Binding-site contacts:
Ligand atom OXT contacts residue TYR210 of chain 6.A at 3.0 Å (h-bond).
Ligand atom C7 contacts residue VAL117 of chain 6.A at 4.3 Å (hydrophobic).
Ligand atom O contacts residue TYR192 of chain 6.A at 3.9 Å.
Ligand atom N contacts residue ILE219 of chain 6.A at 4.0 Å.
Ligand atom CA2 contacts residue PHE115 of chain 6.A at 4.3 Å (hydrophobic).
Ligand atom C9 contacts residue PHE240 of chain 6.A at 4.1 Å (hydrophobic).
Ligand atom C8 contacts residue MET216 of chain 6.A at 3.9 Å (hydrophobic).
Ligand atom OXT contacts residue MET216 of chain 6.A at 4.2 Å.
Ligand atom C2 contacts residue ILE183 of chain 6.A at 4.2 Å (hydrophobic).
Ligand atom OXT contacts residue ASN194 of chain 6.A at 4.3 Å.
Ligand atom C2 contacts residue ILE95 of chain 6.A at 3.8 Å (hydrophobic).
Ligand atom C contacts residue TYR192 of chain 6.A at 4.2 Å (hydrophobic).
Ligand atom C1 contacts residue ILE219 of chain 6.A at 4.1 Å (hydrophobic).
Ligand atom N contacts residue TYR146 of chain 6.A at 4.1 Å.
Ligand atom O contacts residue ASN194 of chain 6.A at 3.0 Å (h-bond).
Ligand atom C9 contacts residue TYR192 of chain 6.A at 4.1 Å (hydrophobic).
Ligand atom O contacts residue LEU107 of chain 6.A at 4.4 Å.
Ligand atom C6 contacts residue TYR192 of chain 6.A at 4.4 Å (hydrophobic).
Ligand atom C5 contacts residue ILE95 of chain 6.A at 3.8 Å (hydrophobic).
Ligand atom C8 contacts residue TYR192 of chain 6.A at 3.6 Å (hydrophobic).
Ligand atom C7 contacts residue PHE240 of chain 6.A at 3.9 Å (hydrophobic).
Ligand atom C7 contacts residue ILE95 of chain 6.A at 4.3 Å (hydrophobic).
Ligand atom C contacts residue ASN194 of chain 6.A at 4.0 Å.
Ligand atom C1 contacts residue ILE183 of chain 6.A at 4.2 Å (hydrophobic).
Ligand atom C1 contacts residue VAL119 of chain 6.A at 4.2 Å (hydrophobic).
Ligand atom C6 contacts residue ILE95 of chain 6.A at 4.1 Å (hydrophobic).
Ligand atom C contacts residue TYR210 of chain 6.A at 4.1 Å (hydrophobic).
Ligand atom C4 contacts residue ILE95 of chain 6.A at 4.0 Å (hydrophobic).
Ligand atom C3 contacts residue ILE95 of chain 6.A at 4.2 Å (hydrophobic).
Ligand atom N contacts residue MET181 of chain 6.A at 3.9 Å.
Ligand atom C10 contacts residue TYR192 of chain 6.A at 4.3 Å (hydrophobic).
Ligand atom C5 contacts residue PHE240 of chain 6.A at 4.1 Å (hydrophobic).
Ligand atom C9 contacts residue PHE115 of chain 6.A at 4.1 Å (hydrophobic).
Ligand atom O contacts residue VAL113 of chain 6.A at 4.0 Å.
Ligand atom C2 contacts residue TYR146 of chain 6.A at 3.9 Å (hydrophobic).
Ligand atom C4 contacts residue ILE183 of chain 6.A at 4.2 Å (hydrophobic).
Ligand atom C10 contacts residue MET216 of chain 6.A at 3.6 Å (hydrophobic).
Ligand atom C7 contacts residue TYR192 of chain 6.A at 4.4 Å (hydrophobic).
Ligand atom C5 contacts residue ILE183 of chain 6.A at 4.4 Å (hydrophobic).
Ligand atom C3 contacts residue ILE183 of chain 6.A at 3.7 Å (hydrophobic).

Sequence of chain 6.A:
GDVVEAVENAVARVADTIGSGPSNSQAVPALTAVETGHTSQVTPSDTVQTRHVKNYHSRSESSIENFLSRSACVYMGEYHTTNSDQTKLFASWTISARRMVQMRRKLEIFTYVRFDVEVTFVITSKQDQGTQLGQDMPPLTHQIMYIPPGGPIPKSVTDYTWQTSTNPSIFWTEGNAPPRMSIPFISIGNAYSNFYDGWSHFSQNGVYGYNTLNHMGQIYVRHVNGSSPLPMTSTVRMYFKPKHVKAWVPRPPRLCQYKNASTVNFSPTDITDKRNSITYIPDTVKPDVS

A small-molecule ligand and the protein it binds are described below.
Small molecule (SMILES): NCCCCCCCCCCCC(=O)O